Sequence of chain 1.A:
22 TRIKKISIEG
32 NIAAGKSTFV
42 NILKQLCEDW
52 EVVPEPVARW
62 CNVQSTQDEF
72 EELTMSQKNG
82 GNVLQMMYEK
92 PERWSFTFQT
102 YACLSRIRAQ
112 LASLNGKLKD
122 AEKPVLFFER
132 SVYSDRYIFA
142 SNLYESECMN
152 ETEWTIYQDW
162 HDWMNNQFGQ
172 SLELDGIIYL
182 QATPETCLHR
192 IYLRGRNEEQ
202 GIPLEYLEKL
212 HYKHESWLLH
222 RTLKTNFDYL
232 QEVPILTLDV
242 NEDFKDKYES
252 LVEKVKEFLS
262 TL

Binding-site contacts:
Ligand atom C1' contacts residue LEU85 of chain 1.A at 4.0 Å (hydrophobic).
Ligand atom C3' contacts residue TYR89 of chain 1.A at 3.7 Å (hydrophobic).
Ligand atom C4 contacts residue PHE140 of chain 1.A at 3.5 Å (hydrophobic).
Ligand atom C4' contacts residue GLU200 of chain 1.A at 3.8 Å.
Ligand atom C4 contacts residue GLN100 of chain 1.A at 4.0 Å.
Ligand atom N4 contacts residue GLN100 of chain 1.A at 3.1 Å (h-bond).
Ligand atom N4 contacts residue ASP136 of chain 1.A at 2.9 Å (salt-bridge).
Ligand atom O3' contacts residue TYR89 of chain 1.A at 2.7 Å (h-bond).
Ligand atom N3 contacts residue GLN100 of chain 1.A at 3.1 Å (h-bond).
Ligand atom O4' contacts residue LEU85 of chain 1.A at 3.7 Å.
Ligand atom C4 contacts residue ASP136 of chain 1.A at 3.9 Å.
Ligand atom N4 contacts residue PHE140 of chain 1.A at 3.6 Å.
Ligand atom C6 contacts residue TRP61 of chain 1.A at 3.6 Å (hydrophobic).
Ligand atom C2 contacts residue PHE99 of chain 1.A at 3.5 Å (hydrophobic).
Ligand atom O4' contacts residue TRP61 of chain 1.A at 3.4 Å.
Ligand atom C5 contacts residue ASP136 of chain 1.A at 4.0 Å.
Ligand atom O3' contacts residue LEU85 of chain 1.A at 4.0 Å.
Ligand atom O5' contacts residue ARG131 of chain 1.A at 2.9 Å (salt-bridge).
Ligand atom C2' contacts residue ILE33 of chain 1.A at 3.6 Å (hydrophobic).
Ligand atom O3' contacts residue GLU200 of chain 1.A at 2.5 Å (salt-bridge).
Ligand atom C5' contacts residue GLU56 of chain 1.A at 3.2 Å.
Ligand atom O2 contacts residue MET88 of chain 1.A at 3.5 Å.
Ligand atom O2 contacts residue PHE99 of chain 1.A at 3.6 Å.
Ligand atom C2' contacts residue TYR89 of chain 1.A at 3.5 Å (hydrophobic).
Ligand atom C5 contacts residue GLU56 of chain 1.A at 3.8 Å.
Ligand atom C5' contacts residue ARG197 of chain 1.A at 4.0 Å.
Ligand atom C6 contacts residue GLU56 of chain 1.A at 3.8 Å.
Ligand atom N3 contacts residue PHE140 of chain 1.A at 3.3 Å.
Ligand atom C4 contacts residue PHE99 of chain 1.A at 4.0 Å (hydrophobic).
Ligand atom C1' contacts residue TYR89 of chain 1.A at 3.8 Å (hydrophobic).
Ligand atom O5' contacts residue GLU56 of chain 1.A at 2.6 Å (salt-bridge).
Ligand atom N1 contacts residue PHE140 of chain 1.A at 3.9 Å.
Ligand atom O2 contacts residue PHE140 of chain 1.A at 3.6 Å.
Ligand atom O2 contacts residue GLN100 of chain 1.A at 3.8 Å.
Ligand atom C2 contacts residue PHE140 of chain 1.A at 3.4 Å (hydrophobic).
Ligand atom N3 contacts residue PHE99 of chain 1.A at 3.4 Å.
Ligand atom C3' contacts residue GLU200 of chain 1.A at 3.2 Å.
Ligand atom C5 contacts residue TRP61 of chain 1.A at 4.0 Å (hydrophobic).
Ligand atom C6 contacts residue ARG131 of chain 1.A at 3.8 Å.
Ligand atom C2 contacts residue GLN100 of chain 1.A at 4.0 Å.

The protein below binds the small molecule below.
Small molecule (SMILES): Nc1ccn([C@H]2C[C@H](O)[C@@H](CO)O2)c(=O)n1